Sequence of chain 1.B:
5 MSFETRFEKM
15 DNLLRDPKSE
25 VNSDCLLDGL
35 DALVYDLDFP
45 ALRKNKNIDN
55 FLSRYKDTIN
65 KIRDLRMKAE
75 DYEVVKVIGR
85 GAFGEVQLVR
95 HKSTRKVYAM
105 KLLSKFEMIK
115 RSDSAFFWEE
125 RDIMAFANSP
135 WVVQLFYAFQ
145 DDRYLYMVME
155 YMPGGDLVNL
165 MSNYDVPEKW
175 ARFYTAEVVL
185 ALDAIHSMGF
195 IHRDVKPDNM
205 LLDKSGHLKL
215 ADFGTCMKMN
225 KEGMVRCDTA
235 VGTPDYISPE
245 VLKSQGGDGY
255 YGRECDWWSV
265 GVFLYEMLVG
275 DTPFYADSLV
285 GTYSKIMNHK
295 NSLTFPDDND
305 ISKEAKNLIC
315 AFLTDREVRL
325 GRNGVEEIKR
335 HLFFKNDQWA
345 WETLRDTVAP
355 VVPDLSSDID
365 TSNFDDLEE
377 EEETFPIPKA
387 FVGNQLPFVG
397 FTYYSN

Binding-site contacts:
Ligand atom C23 contacts residue ALA103 of chain 1.B at 3.6 Å (hydrophobic).
Ligand atom C8 contacts residue GLU89 of chain 1.B at 3.6 Å.
Ligand atom C9 contacts residue ARG84 of chain 1.B at 3.7 Å.
Ligand atom C16 contacts residue VAL90 of chain 1.B at 3.6 Å (hydrophobic).
Ligand atom C7 contacts residue GLY88 of chain 1.B at 3.6 Å.
Ligand atom N24 contacts residue MET156 of chain 1.B at 3.1 Å (h-bond).
Ligand atom N24 contacts residue GLU154 of chain 1.B at 3.7 Å.
Ligand atom C6 contacts residue LYS105 of chain 1.B at 3.8 Å.
Ligand atom C12 contacts residue ASP216 of chain 1.B at 3.8 Å.
Ligand atom F27 contacts residue MET156 of chain 1.B at 3.6 Å.
Ligand atom C17 contacts residue VAL90 of chain 1.B at 3.7 Å (hydrophobic).
Ligand atom C13 contacts residue VAL90 of chain 1.B at 3.7 Å (hydrophobic).
Ligand atom O3 contacts residue GLY88 of chain 1.B at 3.8 Å.
Ligand atom O4 contacts residue PHE87 of chain 1.B at 3.7 Å.
Ligand atom O14 contacts residue LYS105 of chain 1.B at 2.8 Å (salt-bridge).
Ligand atom C13 contacts residue ASP216 of chain 1.B at 3.7 Å.
Ligand atom O3 contacts residue GLY85 of chain 1.B at 3.5 Å.
Ligand atom O3 contacts residue ALA86 of chain 1.B at 3.2 Å (h-bond).
Ligand atom S20 contacts residue ASP216 of chain 1.B at 3.5 Å (salt-bridge).
Ligand atom C9 contacts residue VAL90 of chain 1.B at 3.6 Å (hydrophobic).
Ligand atom C8 contacts residue GLY88 of chain 1.B at 3.3 Å.
Ligand atom O14 contacts residue ASP216 of chain 1.B at 3.0 Å (salt-bridge).
Ligand atom F27 contacts residue ILE82 of chain 1.B at 3.2 Å.
Ligand atom C19 contacts residue MET153 of chain 1.B at 3.7 Å (hydrophobic).
Ligand atom N24 contacts residue ALA103 of chain 1.B at 3.5 Å.
Ligand atom F27 contacts residue TYR155 of chain 1.B at 3.4 Å.
Ligand atom C23 contacts residue GLU154 of chain 1.B at 3.1 Å.
Ligand atom C25 contacts residue ALA103 of chain 1.B at 3.8 Å (hydrophobic).
Ligand atom C8 contacts residue GLY85 of chain 1.B at 3.4 Å.
Ligand atom N15 contacts residue VAL90 of chain 1.B at 3.4 Å.
Ligand atom O3 contacts residue PHE87 of chain 1.B at 2.8 Å (h-bond).
Ligand atom C7 contacts residue GLY85 of chain 1.B at 3.7 Å.
Ligand atom O4 contacts residue PHE120 of chain 1.B at 3.5 Å.
Ligand atom C8 contacts residue ARG84 of chain 1.B at 3.6 Å.
Ligand atom C11 contacts residue LYS105 of chain 1.B at 3.5 Å.
Ligand atom F27 contacts residue PHE368 of chain 1.B at 3.3 Å.
Ligand atom N24 contacts residue TYR155 of chain 1.B at 3.6 Å.
Ligand atom C23 contacts residue MET156 of chain 1.B at 3.8 Å (hydrophobic).
Ligand atom C19 contacts residue ALA215 of chain 1.B at 3.6 Å (hydrophobic).
Ligand atom N5 contacts residue LEU107 of chain 1.B at 3.8 Å.

This small molecule binds to this protein.
Small molecule (SMILES): CS(=O)(=O)Nc1cccc(CC(=O)Nc2cc(-c3ccnc(F)c3)cs2)c1